The protein below binds the small molecule below.
Small molecule (SMILES): O=c1ccn([C@H]2C[C@H](O[P](=O)(O)OC[C@H]3O[C@@H](n4ccc(=O)[nH]c4=O)C[C@@H]3O[P](=O)(O)OC[C@H]3O[C@@H](n4ccc(=O)[nH]c4=O)C[C@@H]3O[P](=O)(O)OC[C@H]3O[C@@H](n4cc(Br)c(=O)[nH]c4=O)C[C@@H]3O[P](=O)(O)OC[C@H]3O[C@@H](n4ccc(=O)[nH]c4=O)C[C@@H]3O[P](=O)(O)OC[C@H]3O[C@@H](n4ccc(=O)[nH]c4=O)C[C@@H]3O)[C@@H](CO[P](=O)(O)O[C@H]3C[C@H](n4ccc(=O)[nH]c4=O)O[C@@H]3CO)O2)c(=O)[nH]1

Binding-site contacts:
Ligand atom O2 contacts residue ARG8 of chain 1.A at 3.0 Å (salt-bridge).
Ligand atom C1' contacts residue PHE57 of chain 1.A at 3.4 Å (hydrophobic).
Ligand atom O4 contacts residue HIS88 of chain 1.A at 3.1 Å (h-bond).
Ligand atom OP1 contacts residue LYS83 of chain 1.A at 2.6 Å (salt-bridge).
Ligand atom OP1 contacts residue LYS53 of chain 1.A at 2.9 Å (salt-bridge).
Ligand atom O4 contacts residue VAL89 of chain 1.A at 3.0 Å (h-bond).
Ligand atom OP2 contacts residue LYS138 of chain 1.B at 2.5 Å (salt-bridge).
Ligand atom O5' contacts residue TYR10 of chain 1.A at 3.0 Å (h-bond).
Ligand atom OP1 contacts residue SER132 of chain 1.B at 3.4 Å.
Ligand atom C2 contacts residue PHE142 of chain 1.B at 3.3 Å (hydrophobic).
Ligand atom OP2 contacts residue SER132 of chain 1.B at 2.8 Å (h-bond).
Ligand atom O4 contacts residue LYS167 of chain 1.B at 2.7 Å (salt-bridge).
Ligand atom O4' contacts residue PHE57 of chain 1.A at 3.2 Å.
Ligand atom C5' contacts residue TYR140 of chain 1.B at 3.3 Å (hydrophobic).
Ligand atom O2 contacts residue LYS53 of chain 1.A at 3.4 Å.
Ligand atom N3 contacts residue PHE142 of chain 1.B at 3.4 Å.
Ligand atom N1 contacts residue PHE57 of chain 1.A at 3.4 Å.
Ligand atom O2 contacts residue HIS88 of chain 1.A at 2.9 Å (h-bond).
Ligand atom C4' contacts residue TYR140 of chain 1.B at 3.3 Å (hydrophobic).
Ligand atom O2 contacts residue SO41 of chain 1.H at 3.1 Å (h-bond).
Ligand atom N3 contacts residue GLY103 of chain 1.B at 3.3 Å (h-bond).
Ligand atom N3 contacts residue SO41 of chain 1.H at 2.9 Å (h-bond).
Ligand atom O4 contacts residue ARG85 of chain 1.A at 3.1 Å.
Ligand atom O4 contacts residue GLY103 of chain 1.B at 3.4 Å (h-bond).
Ligand atom N3 contacts residue LYS167 of chain 1.B at 2.9 Å (salt-bridge).
Ligand atom N1 contacts residue LYS53 of chain 1.A at 3.2 Å (salt-bridge).
Ligand atom O2 contacts residue ASN127 of chain 1.B at 3.0 Å (h-bond).
Ligand atom O2 contacts residue PRO87 of chain 1.A at 3.3 Å.
Ligand atom OP2 contacts residue TYR10 of chain 1.A at 2.6 Å (h-bond).
Ligand atom O2 contacts residue PHE57 of chain 1.A at 3.3 Å.
Ligand atom O4 contacts residue PRO87 of chain 1.A at 3.4 Å.
Ligand atom O4 contacts residue GLY102 of chain 1.B at 3.2 Å.
Ligand atom O4 contacts residue LYS98 of chain 1.B at 2.8 Å (salt-bridge).
Ligand atom C2 contacts residue ARG8 of chain 1.A at 3.4 Å.
Ligand atom C4 contacts residue ARG8 of chain 1.A at 3.3 Å.
Ligand atom C2 contacts residue LYS53 of chain 1.A at 3.0 Å.
Ligand atom N3 contacts residue ALA173 of chain 1.B at 3.0 Å (h-bond).
Ligand atom N3 contacts residue ARG86 of chain 1.A at 3.1 Å (salt-bridge).
Ligand atom O4 contacts residue GLN171 of chain 1.B at 2.8 Å (h-bond).
Ligand atom N3 contacts residue LYS53 of chain 1.A at 3.3 Å (salt-bridge).

Sequence of chain 1.B:
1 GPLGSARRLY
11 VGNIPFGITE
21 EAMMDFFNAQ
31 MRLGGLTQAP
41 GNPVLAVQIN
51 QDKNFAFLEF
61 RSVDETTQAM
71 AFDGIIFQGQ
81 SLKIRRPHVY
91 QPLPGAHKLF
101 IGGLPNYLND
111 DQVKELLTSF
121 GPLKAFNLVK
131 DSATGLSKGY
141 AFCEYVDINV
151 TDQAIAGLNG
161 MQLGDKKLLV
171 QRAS

Sequence of chain 1.A:
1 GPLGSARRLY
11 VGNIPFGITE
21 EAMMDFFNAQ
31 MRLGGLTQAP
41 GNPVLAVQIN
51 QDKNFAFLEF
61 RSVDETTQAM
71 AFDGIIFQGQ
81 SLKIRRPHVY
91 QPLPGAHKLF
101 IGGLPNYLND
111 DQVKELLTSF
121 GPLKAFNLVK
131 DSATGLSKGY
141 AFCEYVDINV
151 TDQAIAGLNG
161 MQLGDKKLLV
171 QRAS